Sequence of chain 1.A:
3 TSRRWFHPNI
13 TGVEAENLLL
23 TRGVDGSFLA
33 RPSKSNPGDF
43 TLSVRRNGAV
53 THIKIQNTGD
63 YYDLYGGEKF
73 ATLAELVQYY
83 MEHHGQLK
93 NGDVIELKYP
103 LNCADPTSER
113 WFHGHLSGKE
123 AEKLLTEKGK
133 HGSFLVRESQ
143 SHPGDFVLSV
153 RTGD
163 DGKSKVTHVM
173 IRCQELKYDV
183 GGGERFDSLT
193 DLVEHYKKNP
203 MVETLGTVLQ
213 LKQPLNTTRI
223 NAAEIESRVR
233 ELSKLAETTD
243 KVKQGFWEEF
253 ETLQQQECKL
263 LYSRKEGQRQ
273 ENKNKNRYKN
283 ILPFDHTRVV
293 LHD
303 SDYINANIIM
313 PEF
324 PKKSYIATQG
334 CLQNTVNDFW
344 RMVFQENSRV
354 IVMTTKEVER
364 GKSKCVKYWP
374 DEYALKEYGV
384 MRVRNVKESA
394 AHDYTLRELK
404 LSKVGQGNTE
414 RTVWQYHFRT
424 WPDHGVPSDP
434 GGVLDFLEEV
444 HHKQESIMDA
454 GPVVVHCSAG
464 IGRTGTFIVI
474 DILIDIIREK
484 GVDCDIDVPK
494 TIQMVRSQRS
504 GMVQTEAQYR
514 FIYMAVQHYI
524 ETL

This protein binds this small molecule.
Small molecule (SMILES): C[C@H](O)c1nc2c(N3CCCc4ncccc43)n[nH]c2nc1N1CCC2(CC1)Cc1ccccc1[C@H]2N

Binding-site contacts:
Ligand atom C11 contacts residue THR219 of chain 1.A at 3.3 Å.
Ligand atom C11 contacts residue ARG112 of chain 1.A at 3.6 Å.
Ligand atom C05 contacts residue THR220 of chain 1.A at 3.3 Å.
Ligand atom C33 contacts residue LYS493 of chain 1.A at 3.4 Å.
Ligand atom C22 contacts residue THR254 of chain 1.A at 3.5 Å.
Ligand atom N36 contacts residue LEU255 of chain 1.A at 3.2 Å (h-bond).
Ligand atom C07 contacts residue GLN246 of chain 1.A at 3.5 Å.
Ligand atom N16 contacts residue THR254 of chain 1.A at 3.2 Å (h-bond).
Ligand atom C15 contacts residue THR109 of chain 1.A at 3.4 Å.
Ligand atom C10 contacts residue PHE114 of chain 1.A at 3.4 Å (hydrophobic).
Ligand atom C20 contacts residue HIS115 of chain 1.A at 3.5 Å.
Ligand atom C15 contacts residue PHE114 of chain 1.A at 3.5 Å (hydrophobic).
Ligand atom C09 contacts residue PHE114 of chain 1.A at 3.5 Å (hydrophobic).
Ligand atom C32 contacts residue THR220 of chain 1.A at 3.5 Å.
Ligand atom C14 contacts residue PHE114 of chain 1.A at 3.5 Å (hydrophobic).
Ligand atom C17 contacts residue THR109 of chain 1.A at 3.4 Å.
Ligand atom N06 contacts residue THR219 of chain 1.A at 3.5 Å (h-bond).
Ligand atom N16 contacts residue GLU111 of chain 1.A at 2.9 Å (salt-bridge).
Ligand atom C10 contacts residue ARG112 of chain 1.A at 3.4 Å.
Ligand atom C01 contacts residue LEU217 of chain 1.A at 3.4 Å (hydrophobic).
Ligand atom C31 contacts residue THR220 of chain 1.A at 3.5 Å.
Ligand atom N36 contacts residue THR254 of chain 1.A at 3.6 Å.
Ligand atom C32 contacts residue ASP490 of chain 1.A at 3.3 Å.
Ligand atom C17 contacts residue GLU250 of chain 1.A at 3.5 Å.
Ligand atom C12 contacts residue PHE114 of chain 1.A at 3.2 Å (hydrophobic).
Ligand atom C08 contacts residue THR254 of chain 1.A at 3.5 Å.
Ligand atom C32 contacts residue ASN218 of chain 1.A at 3.6 Å.
Ligand atom N35 contacts residue PRO492 of chain 1.A at 3.4 Å.
Ligand atom C01 contacts residue ARG112 of chain 1.A at 3.5 Å.
Ligand atom N35 contacts residue LEU255 of chain 1.A at 3.3 Å.
Ligand atom C03 contacts residue THR220 of chain 1.A at 3.5 Å.
Ligand atom O37 contacts residue ASN218 of chain 1.A at 3.5 Å.
Ligand atom C15 contacts residue THR254 of chain 1.A at 3.3 Å.
Ligand atom N36 contacts residue GLU251 of chain 1.A at 2.7 Å (salt-bridge).
Ligand atom N16 contacts residue THR109 of chain 1.A at 2.6 Å (h-bond).
Ligand atom O37 contacts residue THR219 of chain 1.A at 3.0 Å (h-bond).
Ligand atom C13 contacts residue PHE114 of chain 1.A at 3.3 Å (hydrophobic).
Ligand atom N16 contacts residue PHE114 of chain 1.A at 3.0 Å (h-bond).
Ligand atom N21 contacts residue THR220 of chain 1.A at 3.5 Å.
Ligand atom O37 contacts residue THR220 of chain 1.A at 3.2 Å (h-bond).